Binding-site contacts:
Ligand atom C19 contacts residue ASN79 of chain 1.A at 3.8 Å.
Ligand atom C14 contacts residue PHE23 of chain 1.A at 3.6 Å (hydrophobic).
Ligand atom C12 contacts residue PHE24 of chain 1.A at 3.4 Å (hydrophobic).
Ligand atom C6 contacts residue ILE32 of chain 1.A at 3.9 Å (hydrophobic).
Ligand atom C6 contacts residue PHE23 of chain 1.A at 4.0 Å (hydrophobic).
Ligand atom O1 contacts residue ASN79 of chain 1.A at 2.9 Å (h-bond).
Ligand atom C12 contacts residue ALA75 of chain 1.A at 3.8 Å (hydrophobic).
Ligand atom C18 contacts residue ILE32 of chain 1.A at 3.6 Å (hydrophobic).
Ligand atom C10 contacts residue VAL28 of chain 1.A at 3.8 Å (hydrophobic).
Ligand atom C13 contacts residue PHE23 of chain 1.A at 3.7 Å (hydrophobic).
Ligand atom N1 contacts residue VAL28 of chain 1.A at 3.6 Å.
Ligand atom C19 contacts residue TYR85 of chain 1.A at 3.6 Å (hydrophobic).
Ligand atom C3 contacts residue PHE23 of chain 1.A at 4.0 Å (hydrophobic).
Ligand atom C13 contacts residue PHE24 of chain 1.A at 3.4 Å (hydrophobic).
Ligand atom N contacts residue TYR85 of chain 1.A at 3.4 Å (h-bond).
Ligand atom C15 contacts residue ASN79 of chain 1.A at 3.8 Å.
Ligand atom C contacts residue ILE32 of chain 1.A at 4.1 Å (hydrophobic).
Ligand atom C11 contacts residue PHE23 of chain 1.A at 3.9 Å (hydrophobic).
Ligand atom C9 contacts residue TYR85 of chain 1.A at 4.2 Å (hydrophobic).
Ligand atom C5 contacts residue ILE32 of chain 1.A at 3.8 Å (hydrophobic).
Ligand atom C4 contacts residue PHE23 of chain 1.A at 4.0 Å (hydrophobic).
Ligand atom C11 contacts residue VAL28 of chain 1.A at 3.5 Å (hydrophobic).
Ligand atom C2 contacts residue PHE23 of chain 1.A at 3.9 Å (hydrophobic).
Ligand atom C4 contacts residue TYR85 of chain 1.A at 3.8 Å (hydrophobic).
Ligand atom C4 contacts residue ILE32 of chain 1.A at 4.0 Å (hydrophobic).
Ligand atom C10 contacts residue PHE23 of chain 1.A at 3.4 Å (hydrophobic).
Ligand atom C14 contacts residue PHE24 of chain 1.A at 3.5 Å (hydrophobic).
Ligand atom N2 contacts residue ASN79 of chain 1.A at 2.9 Å (h-bond).
Ligand atom C17 contacts residue ILE32 of chain 1.A at 4.1 Å (hydrophobic).
Ligand atom C1 contacts residue TYR85 of chain 1.A at 3.7 Å (hydrophobic).
Ligand atom C2 contacts residue TYR85 of chain 1.A at 4.0 Å (hydrophobic).
Ligand atom C14 contacts residue TYR85 of chain 1.A at 3.7 Å (hydrophobic).
Ligand atom N1 contacts residue PHE23 of chain 1.A at 4.1 Å.
Ligand atom C17 contacts residue TYR85 of chain 1.A at 3.9 Å (hydrophobic).
Ligand atom N2 contacts residue TYR85 of chain 1.A at 3.7 Å.
Ligand atom C16 contacts residue TYR85 of chain 1.A at 3.9 Å (hydrophobic).
Ligand atom C18 contacts residue TYR85 of chain 1.A at 3.7 Å (hydrophobic).
Ligand atom C16 contacts residue ASN79 of chain 1.A at 3.9 Å.
Ligand atom C contacts residue TYR85 of chain 1.A at 3.4 Å (hydrophobic).
Ligand atom O contacts residue PHE23 of chain 1.A at 3.4 Å.

Sequence of chain 1.A:
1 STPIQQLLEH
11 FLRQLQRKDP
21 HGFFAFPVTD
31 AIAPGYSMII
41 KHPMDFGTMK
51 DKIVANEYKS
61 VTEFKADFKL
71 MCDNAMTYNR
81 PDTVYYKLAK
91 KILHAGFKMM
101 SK

This small molecule binds to this protein.
Small molecule (SMILES): C=CCCn1cc(-c2cccc(C(=O)N(C)C)c2)c2cc[nH]c2c1=O